Binding-site contacts:
Ligand atom C3 contacts residue GLY98 of chain 1.B at 4.2 Å.
Ligand atom C1 contacts residue TRP397 of chain 1.B at 3.9 Å (hydrophobic).
Ligand atom C4 contacts residue THR253 of chain 1.C at 3.1 Å.
Ligand atom N1 contacts residue TRP397 of chain 1.B at 4.2 Å.
Ligand atom C5 contacts residue TRP397 of chain 1.B at 4.0 Å (hydrophobic).
Ligand atom C4 contacts residue TRP397 of chain 1.B at 3.7 Å (hydrophobic).
Ligand atom C1 contacts residue THR257 of chain 1.C at 3.7 Å.
Ligand atom O2 contacts residue LYS103 of chain 1.B at 2.8 Å (salt-bridge).
Ligand atom C1 contacts residue ASN100 of chain 1.B at 3.8 Å.
Ligand atom C2 contacts residue TRP397 of chain 1.B at 4.0 Å (hydrophobic).
Ligand atom O1 contacts residue ASN100 of chain 1.B at 3.2 Å (h-bond).
Ligand atom C2 contacts residue THR257 of chain 1.C at 4.0 Å.
Ligand atom O1 contacts residue GLY98 of chain 1.B at 3.5 Å (h-bond).
Ligand atom C3 contacts residue TRP397 of chain 1.B at 4.0 Å (hydrophobic).
Ligand atom C5 contacts residue THR253 of chain 1.C at 3.6 Å.
Ligand atom C7 contacts residue THR253 of chain 1.C at 4.4 Å.
Ligand atom O1 contacts residue LYS103 of chain 1.B at 4.2 Å.
Ligand atom C1 contacts residue GLY98 of chain 1.B at 2.9 Å.
Ligand atom N1 contacts residue THR253 of chain 1.C at 4.4 Å.
Ligand atom O2 contacts residue GLY98 of chain 1.B at 3.6 Å (h-bond).
Ligand atom C6 contacts residue GLN256 of chain 1.C at 4.5 Å.
Ligand atom C8 contacts residue LYS103 of chain 1.B at 3.6 Å.
Ligand atom C3 contacts residue THR257 of chain 1.C at 3.7 Å.
Ligand atom N1 contacts residue GLY98 of chain 1.B at 3.2 Å (h-bond).
Ligand atom C6 contacts residue THR253 of chain 1.C at 3.8 Å.
Ligand atom C1 contacts residue ASN99 of chain 1.B at 3.9 Å.
Ligand atom C3 contacts residue THR253 of chain 1.C at 4.0 Å.
Ligand atom C4 contacts residue GLN256 of chain 1.C at 4.2 Å.
Ligand atom C5 contacts residue GLN256 of chain 1.C at 3.8 Å.
Ligand atom C2 contacts residue ASN100 of chain 1.B at 4.0 Å.
Ligand atom C4 contacts residue THR257 of chain 1.C at 3.6 Å.
Ligand atom N1 contacts residue THR257 of chain 1.C at 3.0 Å (h-bond).
Ligand atom C2 contacts residue GLY98 of chain 1.B at 3.0 Å.
Ligand atom O1 contacts residue TRP397 of chain 1.B at 3.9 Å.
Ligand atom C7 contacts residue LYS103 of chain 1.B at 3.7 Å.
Ligand atom C8 contacts residue GLY98 of chain 1.B at 4.3 Å.

Sequence of chain 1.C:
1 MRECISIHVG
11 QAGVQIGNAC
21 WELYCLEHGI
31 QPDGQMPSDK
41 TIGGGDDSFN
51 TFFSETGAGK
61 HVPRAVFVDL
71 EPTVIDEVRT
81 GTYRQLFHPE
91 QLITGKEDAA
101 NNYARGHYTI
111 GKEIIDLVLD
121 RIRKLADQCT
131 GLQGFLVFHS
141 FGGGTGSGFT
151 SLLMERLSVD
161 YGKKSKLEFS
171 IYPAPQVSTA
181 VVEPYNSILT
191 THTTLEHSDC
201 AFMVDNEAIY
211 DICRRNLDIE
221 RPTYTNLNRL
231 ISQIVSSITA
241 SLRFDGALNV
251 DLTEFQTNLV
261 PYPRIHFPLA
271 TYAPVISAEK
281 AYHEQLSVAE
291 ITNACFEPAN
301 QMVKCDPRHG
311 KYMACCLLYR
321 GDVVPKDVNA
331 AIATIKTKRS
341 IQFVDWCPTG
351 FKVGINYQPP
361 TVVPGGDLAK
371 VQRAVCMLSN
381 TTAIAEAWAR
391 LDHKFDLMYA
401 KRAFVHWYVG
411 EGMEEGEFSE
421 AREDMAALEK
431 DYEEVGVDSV

Sequence of chain 1.B:
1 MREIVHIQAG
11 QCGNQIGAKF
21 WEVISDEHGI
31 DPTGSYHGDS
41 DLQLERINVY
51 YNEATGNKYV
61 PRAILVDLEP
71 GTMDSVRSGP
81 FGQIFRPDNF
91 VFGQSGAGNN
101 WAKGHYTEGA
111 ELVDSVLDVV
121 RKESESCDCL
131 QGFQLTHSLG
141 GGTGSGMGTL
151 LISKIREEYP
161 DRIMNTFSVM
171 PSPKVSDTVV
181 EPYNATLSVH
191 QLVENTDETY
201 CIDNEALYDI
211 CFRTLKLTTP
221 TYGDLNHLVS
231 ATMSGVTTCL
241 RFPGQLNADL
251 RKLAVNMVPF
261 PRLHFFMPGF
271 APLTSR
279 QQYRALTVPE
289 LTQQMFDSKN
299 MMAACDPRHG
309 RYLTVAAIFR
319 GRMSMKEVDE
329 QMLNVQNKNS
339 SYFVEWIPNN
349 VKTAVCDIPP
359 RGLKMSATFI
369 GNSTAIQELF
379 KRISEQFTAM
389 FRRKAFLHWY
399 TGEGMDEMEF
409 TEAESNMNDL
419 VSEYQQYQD

This protein binds this small molecule.
Small molecule (SMILES): CC(=O)Nc1ccccc1O